Sequence of chain 1.B:
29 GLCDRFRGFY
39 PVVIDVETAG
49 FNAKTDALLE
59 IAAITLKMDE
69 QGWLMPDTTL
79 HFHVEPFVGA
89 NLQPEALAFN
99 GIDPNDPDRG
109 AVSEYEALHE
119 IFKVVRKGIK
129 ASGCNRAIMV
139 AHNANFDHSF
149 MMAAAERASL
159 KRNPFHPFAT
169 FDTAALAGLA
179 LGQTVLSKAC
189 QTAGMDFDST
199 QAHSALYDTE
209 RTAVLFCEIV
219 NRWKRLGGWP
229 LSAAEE

A protein and the small-molecule ligand that binds it are described below.
Small molecule (SMILES): Cc1cn([C@H]2C[C@H](O[P](=O)(O)OC[C@H]3O[C@@H](n4cnc5c(N)ncnc54)C[C@@H]3O[P](=O)(O)OC[C@H]3O[C@@H](n4ccc(N)nc4=O)C[C@@H]3O[P](=O)(O)OC[C@H]3O[C@@H](n4cnc5c(N)ncnc54)C[C@@H]3O[P](=O)(O)OC[C@H]3O[C@@H](n4cnc5c(N)ncnc54)C[C@@H]3O[P](=O)(O)OC[C@H]3O[C@@H](n4ccc(N)nc4=O)C[C@@H]3O)[C@@H](COP(=O)=O)O2)c(=O)[nH]c1=O

Binding-site contacts:
Ligand atom C4 contacts residue PHE166 of chain 1.A at 3.6 Å (hydrophobic).
Ligand atom C2' contacts residue THR46 of chain 1.B at 3.5 Å.
Ligand atom C5 contacts residue PHE166 of chain 1.A at 3.6 Å (hydrophobic).
Ligand atom C6 contacts residue PHE97 of chain 1.B at 3.5 Å (hydrophobic).
Ligand atom C4 contacts residue GLU93 of chain 1.B at 3.5 Å.
Ligand atom C4 contacts residue PHE97 of chain 1.B at 3.6 Å (hydrophobic).
Ligand atom O3' contacts residue THR46 of chain 1.B at 3.0 Å (h-bond).
Ligand atom O2 contacts residue ALA94 of chain 1.B at 3.1 Å.
Ligand atom OP1 contacts residue LEU184 of chain 1.B at 2.9 Å (h-bond).
Ligand atom O4' contacts residue ASN141 of chain 1.B at 3.0 Å (h-bond).
Ligand atom C8 contacts residue PHE166 of chain 1.A at 3.5 Å (hydrophobic).
Ligand atom C2 contacts residue GLU93 of chain 1.B at 3.6 Å.
Ligand atom O4' contacts residue PHE144 of chain 1.B at 3.4 Å.
Ligand atom C2 contacts residue ARG134 of chain 1.A at 3.5 Å.
Ligand atom N1 contacts residue PHE49 of chain 1.B at 3.3 Å.
Ligand atom C2' contacts residue PHE144 of chain 1.B at 3.6 Å (hydrophobic).
Ligand atom C6 contacts residue PHE166 of chain 1.A at 3.4 Å (hydrophobic).
Ligand atom N7 contacts residue PHE166 of chain 1.A at 3.3 Å.
Ligand atom C2 contacts residue PHE49 of chain 1.B at 3.2 Å (hydrophobic).
Ligand atom C8 contacts residue PHE144 of chain 1.B at 3.5 Å (hydrophobic).
Ligand atom OP1 contacts residue HIS140 of chain 1.B at 2.9 Å (h-bond).
Ligand atom O3' contacts residue GLU45 of chain 1.B at 2.6 Å (salt-bridge).
Ligand atom OP1 contacts residue ASP206 of chain 1.B at 3.3 Å (salt-bridge).
Ligand atom N1 contacts residue PHE49 of chain 1.B at 3.4 Å.
Ligand atom OP2 contacts residue PHE97 of chain 1.B at 3.5 Å.
Ligand atom C5 contacts residue PHE97 of chain 1.B at 3.4 Å (hydrophobic).
Ligand atom N6 contacts residue PHE166 of chain 1.A at 3.4 Å.
Ligand atom C3' contacts residue GLU45 of chain 1.B at 3.5 Å.
Ligand atom O2 contacts residue GLU93 of chain 1.B at 3.0 Å (salt-bridge).
Ligand atom O2 contacts residue PHE49 of chain 1.B at 3.6 Å.
Ligand atom O5' contacts residue ASN141 of chain 1.B at 3.1 Å (h-bond).
Ligand atom C5 contacts residue PHE49 of chain 1.B at 3.6 Å (hydrophobic).
Ligand atom OP1 contacts residue VAL183 of chain 1.B at 3.4 Å.
Ligand atom N3 contacts residue PHE49 of chain 1.B at 3.5 Å.
Ligand atom C6 contacts residue PHE49 of chain 1.B at 3.3 Å (hydrophobic).
Ligand atom C2 contacts residue HIS164 of chain 1.A at 3.6 Å.
Ligand atom N4 contacts residue GLU93 of chain 1.B at 3.5 Å (salt-bridge).
Ligand atom N3 contacts residue GLU93 of chain 1.B at 2.7 Å (salt-bridge).
Ligand atom N4 contacts residue PHE97 of chain 1.B at 3.4 Å.
Ligand atom O3' contacts residue ASN98 of chain 1.B at 3.1 Å (h-bond).

Sequence of chain 1.A:
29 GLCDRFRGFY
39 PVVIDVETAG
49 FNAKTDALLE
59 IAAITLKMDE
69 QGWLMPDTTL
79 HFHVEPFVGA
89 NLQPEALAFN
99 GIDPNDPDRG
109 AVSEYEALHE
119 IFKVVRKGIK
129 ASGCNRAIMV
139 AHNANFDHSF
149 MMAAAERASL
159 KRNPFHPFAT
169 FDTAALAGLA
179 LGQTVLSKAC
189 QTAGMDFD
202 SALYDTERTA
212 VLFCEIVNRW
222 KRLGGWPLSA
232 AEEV